Sequence of chain 1.M:
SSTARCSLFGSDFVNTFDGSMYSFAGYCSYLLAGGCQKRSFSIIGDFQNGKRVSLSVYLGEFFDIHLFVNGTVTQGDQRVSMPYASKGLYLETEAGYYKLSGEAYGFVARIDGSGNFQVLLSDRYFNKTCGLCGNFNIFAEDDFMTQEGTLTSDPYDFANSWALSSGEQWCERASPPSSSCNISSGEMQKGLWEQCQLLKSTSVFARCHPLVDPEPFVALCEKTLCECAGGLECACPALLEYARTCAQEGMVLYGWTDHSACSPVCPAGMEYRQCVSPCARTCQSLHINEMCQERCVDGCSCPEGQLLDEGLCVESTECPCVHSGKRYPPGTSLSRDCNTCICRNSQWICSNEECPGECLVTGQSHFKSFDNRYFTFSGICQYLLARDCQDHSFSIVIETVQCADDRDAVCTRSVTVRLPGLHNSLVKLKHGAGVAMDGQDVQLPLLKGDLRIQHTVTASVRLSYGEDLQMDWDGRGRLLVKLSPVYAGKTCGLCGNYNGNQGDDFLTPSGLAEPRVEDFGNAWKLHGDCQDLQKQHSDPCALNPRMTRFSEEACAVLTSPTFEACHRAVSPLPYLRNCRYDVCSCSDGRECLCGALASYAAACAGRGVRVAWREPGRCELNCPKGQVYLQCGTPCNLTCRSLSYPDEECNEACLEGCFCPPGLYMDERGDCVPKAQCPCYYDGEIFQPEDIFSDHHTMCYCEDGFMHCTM

Binding-site contacts:
Ligand atom C3 contacts residue ASN134 of chain 1.M at 3.7 Å.
Ligand atom C7 contacts residue ASN134 of chain 1.M at 3.1 Å.
Ligand atom N2 contacts residue ASN134 of chain 1.M at 2.9 Å (h-bond).
Ligand atom O5 contacts residue ASN134 of chain 1.M at 2.3 Å (h-bond).
Ligand atom C5 contacts residue ASN134 of chain 1.M at 3.6 Å.
Ligand atom C8 contacts residue PHE146 of chain 1.M at 4.4 Å (hydrophobic).
Ligand atom C1 contacts residue ASN134 of chain 1.M at 1.4 Å.
Ligand atom C4 contacts residue ASN134 of chain 1.M at 4.1 Å.
Ligand atom C2 contacts residue ASN134 of chain 1.M at 2.3 Å.
Ligand atom O7 contacts residue ASN134 of chain 1.M at 3.0 Å (h-bond).
Ligand atom C8 contacts residue ASN134 of chain 1.M at 4.3 Å.
Ligand atom O7 contacts residue PHE133 of chain 1.M at 4.2 Å.

A small-molecule ligand and the protein it binds are described below.
Small molecule (SMILES): CC(=O)N[C@@H]1[C@@H](O)[C@H](O)[C@@H](CO)O[C@H]1O